Binding-site contacts:
Ligand atom O10 contacts residue SER49 of chain 1.C at 3.6 Å.
Ligand atom C4 contacts residue GLY189 of chain 1.C at 3.8 Å.
Ligand atom C8 contacts residue SER208 of chain 1.C at 3.9 Å.
Ligand atom O2 contacts residue ILE206 of chain 1.C at 4.0 Å.
Ligand atom O4 contacts residue GLY189 of chain 1.C at 3.1 Å (h-bond).
Ligand atom O1A contacts residue ALA11 of chain 1.C at 3.5 Å.
Ligand atom O1A contacts residue SER48 of chain 1.C at 3.1 Å (h-bond).
Ligand atom C7 contacts residue ASP191 of chain 1.C at 3.5 Å.
Ligand atom C2 contacts residue SER48 of chain 1.C at 3.9 Å.
Ligand atom C1 contacts residue SER48 of chain 1.C at 3.3 Å.
Ligand atom O6 contacts residue GLY189 of chain 1.C at 3.4 Å (h-bond).
Ligand atom C9 contacts residue ILE251 of chain 1.C at 3.5 Å (hydrophobic).
Ligand atom O8 contacts residue SER208 of chain 1.C at 2.9 Å (h-bond).
Ligand atom C7 contacts residue SER208 of chain 1.C at 3.8 Å.
Ligand atom C9 contacts residue LEU247 of chain 1.C at 3.8 Å (hydrophobic).
Ligand atom O1B contacts residue TYR137 of chain 1.C at 3.6 Å (h-bond).
Ligand atom O1A contacts residue SER49 of chain 1.C at 2.9 Å (h-bond).
Ligand atom C2 contacts residue TYR137 of chain 1.C at 3.8 Å (hydrophobic).
Ligand atom O9 contacts residue GLU192 of chain 1.C at 3.0 Å (salt-bridge).
Ligand atom C5 contacts residue GLY189 of chain 1.C at 3.9 Å.
Ligand atom C10 contacts residue TYR252 of chain 1.C at 3.8 Å (hydrophobic).
Ligand atom O6 contacts residue ASP191 of chain 1.C at 2.6 Å (salt-bridge).
Ligand atom C6 contacts residue GLY189 of chain 1.C at 3.0 Å.
Ligand atom O1A contacts residue GLY47 of chain 1.C at 3.5 Å.
Ligand atom O7 contacts residue ASP191 of chain 1.C at 3.3 Å (salt-bridge).
Ligand atom O6 contacts residue SER208 of chain 1.C at 2.8 Å (h-bond).
Ligand atom C8 contacts residue ILE251 of chain 1.C at 3.9 Å (hydrophobic).
Ligand atom C3 contacts residue SER49 of chain 1.C at 3.0 Å.
Ligand atom O8 contacts residue ILE251 of chain 1.C at 3.1 Å.
Ligand atom O1B contacts residue TYR44 of chain 1.C at 3.3 Å.
Ligand atom O1B contacts residue SER48 of chain 1.C at 3.0 Å (h-bond).
Ligand atom O6 contacts residue GLY207 of chain 1.C at 3.1 Å.
Ligand atom O10 contacts residue TYR252 of chain 1.C at 2.7 Å (h-bond).
Ligand atom O1B contacts residue LYS165 of chain 1.C at 3.6 Å (salt-bridge).
Ligand atom O1B contacts residue GLY47 of chain 1.C at 3.4 Å.
Ligand atom C6 contacts residue ASP191 of chain 1.C at 3.3 Å.
Ligand atom C1 contacts residue SER49 of chain 1.C at 3.7 Å.
Ligand atom O7 contacts residue GLY189 of chain 1.C at 3.7 Å.
Ligand atom O2 contacts residue LYS165 of chain 1.C at 3.0 Å.
Ligand atom O7 contacts residue GLU192 of chain 1.C at 2.7 Å (salt-bridge).

The small molecule below binds the protein below.
Small molecule (SMILES): CC(=O)N[C@@H]([C@@H](O)[C@H](O)[C@H](O)CO)[C@@H](O)C[C@H](O)C(=O)O

Sequence of chain 1.C:
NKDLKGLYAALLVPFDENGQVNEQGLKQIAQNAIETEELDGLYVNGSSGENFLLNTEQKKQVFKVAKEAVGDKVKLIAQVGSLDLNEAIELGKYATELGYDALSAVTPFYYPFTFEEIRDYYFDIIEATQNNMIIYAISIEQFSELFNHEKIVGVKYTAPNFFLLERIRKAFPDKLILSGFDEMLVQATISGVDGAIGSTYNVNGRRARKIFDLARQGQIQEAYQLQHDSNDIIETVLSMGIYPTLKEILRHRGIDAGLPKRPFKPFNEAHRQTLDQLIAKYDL